Sequence of chain 1.C:
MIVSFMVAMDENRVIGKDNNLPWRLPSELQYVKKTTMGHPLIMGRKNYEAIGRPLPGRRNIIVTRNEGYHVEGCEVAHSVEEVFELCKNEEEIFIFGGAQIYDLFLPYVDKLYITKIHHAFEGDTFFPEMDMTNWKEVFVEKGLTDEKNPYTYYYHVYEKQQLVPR

Binding-site contacts:
Ligand atom N01 contacts residue MET6 of chain 1.C at 2.7 Å (h-bond).
Ligand atom C34 contacts residue ALA8 of chain 1.C at 3.6 Å (hydrophobic).
Ligand atom C26 contacts residue LYS33 of chain 1.C at 3.6 Å.
Ligand atom N35 contacts residue VAL7 of chain 1.C at 3.7 Å.
Ligand atom C28 contacts residue PRO56 of chain 1.C at 3.2 Å (hydrophobic).
Ligand atom N36 contacts residue VAL7 of chain 1.C at 3.4 Å.
Ligand atom C04 contacts residue PHE96 of chain 1.C at 3.7 Å (hydrophobic).
Ligand atom O30 contacts residue ARG53 of chain 1.C at 3.1 Å (salt-bridge).
Ligand atom C14 contacts residue LEU29 of chain 1.C at 3.5 Å (hydrophobic).
Ligand atom C10 contacts residue ILE51 of chain 1.C at 3.6 Å (hydrophobic).
Ligand atom O08 contacts residue LEU21 of chain 1.C at 3.5 Å.
Ligand atom N35 contacts residue VAL32 of chain 1.C at 3.1 Å.
Ligand atom C09 contacts residue LEU21 of chain 1.C at 3.6 Å (hydrophobic).
Ligand atom N35 contacts residue ALA8 of chain 1.C at 3.7 Å.
Ligand atom C02 contacts residue PHE96 of chain 1.C at 3.5 Å (hydrophobic).
Ligand atom C34 contacts residue VAL32 of chain 1.C at 3.3 Å (hydrophobic).
Ligand atom N35 contacts residue THR115 of chain 1.C at 3.6 Å.
Ligand atom N36 contacts residue MET6 of chain 1.C at 3.3 Å.
Ligand atom C28 contacts residue LEU55 of chain 1.C at 3.6 Å (hydrophobic).
Ligand atom C19 contacts residue LEU29 of chain 1.C at 3.6 Å (hydrophobic).
Ligand atom C09 contacts residue ASN19 of chain 1.C at 3.4 Å.
Ligand atom C31 contacts residue PHE96 of chain 1.C at 3.4 Å (hydrophobic).
Ligand atom N36 contacts residue ALA8 of chain 1.C at 3.6 Å.
Ligand atom C26 contacts residue LEU55 of chain 1.C at 3.4 Å (hydrophobic).
Ligand atom N35 contacts residue MET6 of chain 1.C at 3.5 Å (h-bond).
Ligand atom N01 contacts residue TYR102 of chain 1.C at 3.3 Å (h-bond).
Ligand atom N01 contacts residue PHE96 of chain 1.C at 2.8 Å (h-bond).
Ligand atom N33 contacts residue GLU28 of chain 1.C at 2.8 Å (salt-bridge).
Ligand atom N33 contacts residue ALA8 of chain 1.C at 3.6 Å.
Ligand atom C27 contacts residue LEU55 of chain 1.C at 3.6 Å (hydrophobic).
Ligand atom C28 contacts residue LYS33 of chain 1.C at 3.7 Å.
Ligand atom C07 contacts residue LEU21 of chain 1.C at 3.6 Å (hydrophobic).
Ligand atom C08 contacts residue GLN30 of chain 1.C at 3.7 Å.
Ligand atom N35 contacts residue GLU28 of chain 1.C at 2.4 Å (salt-bridge).
Ligand atom N33 contacts residue VAL32 of chain 1.C at 3.6 Å.
Ligand atom C02 contacts residue MET6 of chain 1.C at 3.6 Å (hydrophobic).
Ligand atom C29 contacts residue ARG53 of chain 1.C at 3.3 Å.
Ligand atom C34 contacts residue GLU28 of chain 1.C at 3.5 Å.
Ligand atom C03 contacts residue PHE96 of chain 1.C at 3.7 Å (hydrophobic).
Ligand atom C08 contacts residue LEU29 of chain 1.C at 3.5 Å (hydrophobic).

This protein binds this small molecule.
Small molecule (SMILES): COc1cc(Cc2cnc(N)nc2N)cc(/C=C/C(=O)N2N=Cc3ccccc3[C@@H]2C(C)C)c1OC